Binding-site contacts:
Ligand atom N7 contacts residue ILE1001 of chain 1.E at 3.6 Å.
Ligand atom O2P contacts residue LYS993 of chain 1.E at 3.1 Å (salt-bridge).
Ligand atom O3P contacts residue LYS954 of chain 1.E at 2.3 Å (salt-bridge).
Ligand atom P contacts residue LYS954 of chain 1.E at 3.6 Å.
Ligand atom O2' contacts residue THR1017 of chain 1.E at 2.8 Å (h-bond).
Ligand atom O6 contacts residue LYS993 of chain 1.E at 3.5 Å.
Ligand atom O5' contacts residue THR974 of chain 1.E at 3.6 Å.
Ligand atom C3' contacts residue THR1016 of chain 1.E at 3.5 Å.
Ligand atom O3P contacts residue GLY976 of chain 1.E at 3.6 Å.
Ligand atom C5' contacts residue VAL949 of chain 1.E at 3.7 Å (hydrophobic).
Ligand atom O6 contacts residue VAL994 of chain 1.E at 2.6 Å (h-bond).
Ligand atom C3' contacts residue SER948 of chain 1.E at 3.6 Å.
Ligand atom C4' contacts residue SER948 of chain 1.E at 3.5 Å.
Ligand atom P contacts residue LYS993 of chain 1.E at 3.7 Å.
Ligand atom C3' contacts residue THR1017 of chain 1.E at 3.7 Å.
Ligand atom O2P contacts residue GLY976 of chain 1.E at 2.9 Å (h-bond).
Ligand atom O1P contacts residue THR977 of chain 1.E at 2.6 Å (h-bond).
Ligand atom O3' contacts residue THR1016 of chain 1.E at 2.9 Å (h-bond).
Ligand atom O4' contacts residue SER948 of chain 1.E at 3.5 Å (h-bond).
Ligand atom O5' contacts residue LYS993 of chain 1.E at 3.0 Å (salt-bridge).
Ligand atom O2' contacts residue ASN1015 of chain 1.E at 3.0 Å (h-bond).
Ligand atom C2' contacts residue THR1017 of chain 1.E at 3.6 Å.
Ligand atom C6 contacts residue LYS993 of chain 1.E at 3.6 Å.
Ligand atom O3' contacts residue THR1017 of chain 1.E at 3.0 Å (h-bond).
Ligand atom C6 contacts residue VAL994 of chain 1.E at 3.6 Å (hydrophobic).
Ligand atom O6 contacts residue ILE1001 of chain 1.E at 3.6 Å.
Ligand atom C2 contacts residue ASP1025 of chain 1.E at 3.1 Å.
Ligand atom C5' contacts residue SER948 of chain 1.E at 3.1 Å.
Ligand atom P contacts residue THR974 of chain 1.E at 3.4 Å.
Ligand atom C8 contacts residue SER948 of chain 1.E at 3.4 Å.
Ligand atom O6 contacts residue VAL1028 of chain 1.E at 3.6 Å.
Ligand atom C5' contacts residue THR974 of chain 1.E at 3.5 Å.
Ligand atom P contacts residue GLY976 of chain 1.E at 3.4 Å.
Ligand atom C2' contacts residue ASN1015 of chain 1.E at 3.3 Å.
Ligand atom N1 contacts residue ASP1025 of chain 1.E at 3.5 Å (salt-bridge).
Ligand atom O4' contacts residue LYS993 of chain 1.E at 3.2 Å (salt-bridge).
Ligand atom O1P contacts residue GLY976 of chain 1.E at 3.4 Å (h-bond).
Ligand atom O2' contacts residue SER1026 of chain 1.E at 2.9 Å.
Ligand atom O1P contacts residue THR974 of chain 1.E at 2.4 Å (h-bond).
Ligand atom C2' contacts residue SER948 of chain 1.E at 3.6 Å.

A small-molecule ligand and the protein it binds are described below.
Small molecule (SMILES): O=c1[nH]cnc2c1ncn2[C@@H]1O[C@H](COP(=O)(O)O)[C@@H](O)[C@H]1O

Sequence of chain 1.E:
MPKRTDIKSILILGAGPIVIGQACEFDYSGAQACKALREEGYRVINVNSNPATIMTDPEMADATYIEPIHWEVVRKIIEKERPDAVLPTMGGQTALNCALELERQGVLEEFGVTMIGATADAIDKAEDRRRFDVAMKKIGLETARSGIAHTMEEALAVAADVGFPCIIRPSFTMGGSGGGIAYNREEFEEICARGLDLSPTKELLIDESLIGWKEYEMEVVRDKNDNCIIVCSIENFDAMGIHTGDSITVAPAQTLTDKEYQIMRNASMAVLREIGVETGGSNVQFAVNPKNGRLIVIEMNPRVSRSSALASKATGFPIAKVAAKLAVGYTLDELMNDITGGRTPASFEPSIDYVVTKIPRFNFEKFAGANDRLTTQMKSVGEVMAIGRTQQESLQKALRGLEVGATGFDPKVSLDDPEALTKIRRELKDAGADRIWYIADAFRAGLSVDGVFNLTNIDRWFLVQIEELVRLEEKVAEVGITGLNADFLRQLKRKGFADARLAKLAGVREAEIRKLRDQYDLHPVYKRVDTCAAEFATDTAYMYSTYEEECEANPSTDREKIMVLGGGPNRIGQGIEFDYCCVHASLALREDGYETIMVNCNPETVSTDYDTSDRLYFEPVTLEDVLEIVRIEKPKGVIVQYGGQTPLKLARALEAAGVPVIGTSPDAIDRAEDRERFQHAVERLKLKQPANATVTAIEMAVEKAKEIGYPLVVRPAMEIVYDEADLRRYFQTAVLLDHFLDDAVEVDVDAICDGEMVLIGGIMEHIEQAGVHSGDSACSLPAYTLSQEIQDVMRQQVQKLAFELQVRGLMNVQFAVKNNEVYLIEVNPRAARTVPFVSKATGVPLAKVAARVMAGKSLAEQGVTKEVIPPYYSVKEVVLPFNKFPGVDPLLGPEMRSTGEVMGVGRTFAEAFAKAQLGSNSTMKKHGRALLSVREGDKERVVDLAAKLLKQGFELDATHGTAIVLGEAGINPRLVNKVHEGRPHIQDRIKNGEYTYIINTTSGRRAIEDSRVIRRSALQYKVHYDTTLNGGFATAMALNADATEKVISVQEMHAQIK